Sequence of chain 1.A:
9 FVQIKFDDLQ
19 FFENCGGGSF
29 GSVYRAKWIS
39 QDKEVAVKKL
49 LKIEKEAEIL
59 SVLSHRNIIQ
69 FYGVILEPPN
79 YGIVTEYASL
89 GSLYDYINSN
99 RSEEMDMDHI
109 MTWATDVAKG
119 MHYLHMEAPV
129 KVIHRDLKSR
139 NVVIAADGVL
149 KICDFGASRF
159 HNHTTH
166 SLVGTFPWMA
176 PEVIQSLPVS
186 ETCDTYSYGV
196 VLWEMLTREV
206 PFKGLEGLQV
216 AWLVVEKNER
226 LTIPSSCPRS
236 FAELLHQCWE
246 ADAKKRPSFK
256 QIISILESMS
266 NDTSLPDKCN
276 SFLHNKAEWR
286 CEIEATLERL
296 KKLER

A protein and the small-molecule ligand that binds it are described below.
Small molecule (SMILES): CCC(=O)N1CC[C@H](Oc2n[nH]c3ncc(-c4cn(-c5c(F)ccc(NS(=O)(=O)c6cccc(-c7ccccc7)c6)c5F)nn4)cc23)C1

Binding-site contacts:
Ligand atom N11 contacts residue VAL31 of chain 1.A at 3.6 Å.
Ligand atom C27 contacts residue SER90 of chain 1.A at 3.3 Å.
Ligand atom F41 contacts residue ASP152 of chain 1.A at 3.2 Å.
Ligand atom C25 contacts residue TYR85 of chain 1.A at 3.6 Å (hydrophobic).
Ligand atom O01 contacts residue HIS159 of chain 1.A at 3.0 Å (h-bond).
Ligand atom N19 contacts residue ALA86 of chain 1.A at 3.0 Å (h-bond).
Ligand atom C43 contacts residue PHE153 of chain 1.A at 3.3 Å (hydrophobic).
Ligand atom C06 contacts residue ILE81 of chain 1.A at 3.5 Å (hydrophobic).
Ligand atom N21 contacts residue TYR85 of chain 1.A at 3.2 Å.
Ligand atom C20 contacts residue TYR85 of chain 1.A at 3.4 Å (hydrophobic).
Ligand atom C32 contacts residue CYS23 of chain 1.A at 1.8 Å (hydrophobic).
Ligand atom C45 contacts residue PHE69 of chain 1.A at 3.5 Å (hydrophobic).
Ligand atom C06 contacts residue THR83 of chain 1.A at 3.5 Å.
Ligand atom O39 contacts residue CYS23 of chain 1.A at 3.5 Å (h-bond).
Ligand atom C31 contacts residue CYS23 of chain 1.A at 2.7 Å (hydrophobic).
Ligand atom C50 contacts residue ALA55 of chain 1.A at 3.2 Å (hydrophobic).
Ligand atom C52 contacts residue PHE69 of chain 1.A at 3.3 Å (hydrophobic).
Ligand atom C51 contacts residue ALA55 of chain 1.A at 3.5 Å (hydrophobic).
Ligand atom C17 contacts residue TYR85 of chain 1.A at 3.5 Å (hydrophobic).
Ligand atom C23 contacts residue TYR85 of chain 1.A at 3.2 Å (hydrophobic).
Ligand atom O54 contacts residue GLY154 of chain 1.A at 2.7 Å (h-bond).
Ligand atom C49 contacts residue ALA55 of chain 1.A at 3.5 Å (hydrophobic).
Ligand atom F08 contacts residue LYS46 of chain 1.A at 3.4 Å.
Ligand atom F08 contacts residue VAL31 of chain 1.A at 3.5 Å.
Ligand atom C28 contacts residue ASP93 of chain 1.A at 3.4 Å.
Ligand atom C27 contacts residue ASP93 of chain 1.A at 3.5 Å.
Ligand atom O54 contacts residue ASP152 of chain 1.A at 3.0 Å.
Ligand atom N22 contacts residue ALA86 of chain 1.A at 3.6 Å (h-bond).
Ligand atom F41 contacts residue CYS151 of chain 1.A at 2.9 Å.
Ligand atom C49 contacts residue ILE81 of chain 1.A at 3.6 Å (hydrophobic).
Ligand atom N21 contacts residue ALA86 of chain 1.A at 2.7 Å (h-bond).
Ligand atom C13 contacts residue ALA44 of chain 1.A at 3.4 Å (hydrophobic).
Ligand atom C30 contacts residue CYS23 of chain 1.A at 3.4 Å (hydrophobic).
Ligand atom N03 contacts residue ASP152 of chain 1.A at 3.0 Å (salt-bridge).
Ligand atom N22 contacts residue TYR85 of chain 1.A at 3.0 Å (h-bond).
Ligand atom C51 contacts residue PHE9 of chain 1.A at 3.6 Å (hydrophobic).
Ligand atom N22 contacts residue GLY89 of chain 1.A at 3.3 Å.
Ligand atom C51 contacts residue SER59 of chain 1.A at 3.6 Å.
Ligand atom C48 contacts residue ILE81 of chain 1.A at 3.5 Å (hydrophobic).
Ligand atom O54 contacts residue PHE153 of chain 1.A at 2.6 Å (h-bond).